This small molecule binds to this protein.
Small molecule (SMILES): Nc1ccnc(=O)[nH]1

Sequence of chain 1.B:
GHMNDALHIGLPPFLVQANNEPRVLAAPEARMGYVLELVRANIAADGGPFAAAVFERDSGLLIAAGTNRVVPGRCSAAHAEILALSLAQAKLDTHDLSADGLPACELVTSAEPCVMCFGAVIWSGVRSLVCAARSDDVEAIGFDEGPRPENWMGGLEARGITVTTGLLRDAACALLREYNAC

Binding-site contacts:
Ligand atom N1 contacts residue PHE50 of chain 1.B at 4.0 Å.
Ligand atom C4 contacts residue PHE50 of chain 1.B at 3.7 Å (hydrophobic).
Ligand atom N4 contacts residue GLU145 of chain 1.B at 3.6 Å.
Ligand atom C6 contacts residue ASP144 of chain 1.B at 4.0 Å.
Ligand atom N4 contacts residue PHE50 of chain 1.B at 3.6 Å.
Ligand atom O2 contacts residue PHE50 of chain 1.B at 3.9 Å.
Ligand atom C5 contacts residue GLU145 of chain 1.B at 4.5 Å.
Ligand atom O2 contacts residue HIS79 of chain 1.B at 3.1 Å.
Ligand atom C2 contacts residue ASN68 of chain 1.B at 3.2 Å.
Ligand atom C4 contacts residue GLU145 of chain 1.B at 4.4 Å.
Ligand atom N1 contacts residue ASN68 of chain 1.B at 3.3 Å (h-bond).
Ligand atom C5 contacts residue PHE50 of chain 1.B at 3.9 Å (hydrophobic).
Ligand atom C5 contacts residue PHE143 of chain 1.B at 4.3 Å (hydrophobic).
Ligand atom N3 contacts residue ASN68 of chain 1.B at 4.4 Å.
Ligand atom N1 contacts residue HIS79 of chain 1.B at 3.5 Å (h-bond).
Ligand atom C5 contacts residue ASP144 of chain 1.B at 3.6 Å.
Ligand atom N3 contacts residue HIS79 of chain 1.B at 4.0 Å.
Ligand atom C2 contacts residue PHE50 of chain 1.B at 3.6 Å (hydrophobic).
Ligand atom C6 contacts residue HIS79 of chain 1.B at 4.2 Å.
Ligand atom N1 contacts residue PHE143 of chain 1.B at 4.4 Å.
Ligand atom C6 contacts residue PHE50 of chain 1.B at 4.0 Å (hydrophobic).
Ligand atom N4 contacts residue GLU112 of chain 1.B at 3.9 Å.
Ligand atom C2 contacts residue HIS79 of chain 1.B at 3.6 Å.
Ligand atom O2 contacts residue ASN68 of chain 1.B at 2.6 Å (h-bond).
Ligand atom C6 contacts residue PHE143 of chain 1.B at 3.8 Å (hydrophobic).
Ligand atom O2 contacts residue ALA80 of chain 1.B at 4.3 Å.
Ligand atom N3 contacts residue PHE50 of chain 1.B at 3.6 Å.